The small molecule below binds the protein below.
Small molecule (SMILES): CC(=O)N[C@@H]1[C@@H](O)[C@H](O)[C@@H](CO)O[C@H]1O

Binding-site contacts:
Ligand atom O5 contacts residue ASN285 of chain 1.E at 2.3 Å (h-bond).
Ligand atom C4 contacts residue ASN285 of chain 1.E at 4.1 Å.
Ligand atom O7 contacts residue ASN285 of chain 1.E at 2.7 Å (h-bond).
Ligand atom C7 contacts residue ASN285 of chain 1.E at 3.1 Å.
Ligand atom C5 contacts residue ASN298 of chain 1.E at 4.0 Å.
Ligand atom C1 contacts residue ASN285 of chain 1.E at 1.4 Å.
Ligand atom C6 contacts residue ASN298 of chain 1.E at 4.2 Å.
Ligand atom C3 contacts residue ASN285 of chain 1.E at 3.8 Å.
Ligand atom O5 contacts residue ASN298 of chain 1.E at 3.8 Å.
Ligand atom O7 contacts residue VAL297 of chain 1.E at 4.2 Å.
Ligand atom N2 contacts residue VAL297 of chain 1.E at 3.4 Å (h-bond).
Ligand atom C1 contacts residue ASN298 of chain 1.E at 4.2 Å.
Ligand atom C7 contacts residue VAL297 of chain 1.E at 4.0 Å (hydrophobic).
Ligand atom C8 contacts residue SER46 of chain 1.E at 4.3 Å.
Ligand atom O6 contacts residue ASN285 of chain 1.E at 4.4 Å.
Ligand atom C2 contacts residue ASN285 of chain 1.E at 2.5 Å.
Ligand atom C2 contacts residue VAL297 of chain 1.E at 3.9 Å (hydrophobic).
Ligand atom C8 contacts residue VAL297 of chain 1.E at 4.0 Å (hydrophobic).
Ligand atom C8 contacts residue ASN285 of chain 1.E at 4.5 Å.
Ligand atom C8 contacts residue SER45 of chain 1.E at 3.5 Å.
Ligand atom C1 contacts residue VAL297 of chain 1.E at 3.5 Å (hydrophobic).
Ligand atom C5 contacts residue ASN285 of chain 1.E at 3.6 Å.
Ligand atom C3 contacts residue VAL297 of chain 1.E at 4.2 Å (hydrophobic).
Ligand atom N2 contacts residue ASN285 of chain 1.E at 3.1 Å (h-bond).

Sequence of chain 1.E:
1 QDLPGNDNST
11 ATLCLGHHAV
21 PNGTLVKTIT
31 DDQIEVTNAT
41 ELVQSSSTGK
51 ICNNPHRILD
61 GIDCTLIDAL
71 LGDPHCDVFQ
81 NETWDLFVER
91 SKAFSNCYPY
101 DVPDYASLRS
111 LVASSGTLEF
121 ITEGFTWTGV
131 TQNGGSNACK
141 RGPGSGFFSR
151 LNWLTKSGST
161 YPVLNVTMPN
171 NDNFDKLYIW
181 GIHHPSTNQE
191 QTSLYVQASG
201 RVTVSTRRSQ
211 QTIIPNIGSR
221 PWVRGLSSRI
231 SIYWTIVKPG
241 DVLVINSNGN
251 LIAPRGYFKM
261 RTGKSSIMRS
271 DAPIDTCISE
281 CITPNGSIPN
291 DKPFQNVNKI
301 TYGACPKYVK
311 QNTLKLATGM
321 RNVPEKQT